Sequence of chain 1.C:
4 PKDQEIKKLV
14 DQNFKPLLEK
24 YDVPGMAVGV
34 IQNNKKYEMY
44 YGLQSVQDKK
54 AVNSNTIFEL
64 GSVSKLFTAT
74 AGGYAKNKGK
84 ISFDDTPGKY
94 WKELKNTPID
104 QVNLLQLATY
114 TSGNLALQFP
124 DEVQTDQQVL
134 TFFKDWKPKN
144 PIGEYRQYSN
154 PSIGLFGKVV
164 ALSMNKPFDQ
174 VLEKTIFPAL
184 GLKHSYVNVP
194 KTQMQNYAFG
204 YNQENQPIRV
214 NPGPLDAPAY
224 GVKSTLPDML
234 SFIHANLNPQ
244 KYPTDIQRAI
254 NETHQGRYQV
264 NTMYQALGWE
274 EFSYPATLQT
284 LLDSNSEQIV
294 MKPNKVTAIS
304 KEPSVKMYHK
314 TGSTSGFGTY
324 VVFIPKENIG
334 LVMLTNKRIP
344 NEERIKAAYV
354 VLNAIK

Binding-site contacts:
Ligand atom N10 contacts residue SER316 of chain 1.C at 3.2 Å (h-bond).
Ligand atom C12 contacts residue TYR223 of chain 1.C at 3.9 Å (hydrophobic).
Ligand atom O18 contacts residue ASN153 of chain 1.C at 2.8 Å (h-bond).
Ligand atom C16 contacts residue SER318 of chain 1.C at 3.3 Å.
Ligand atom C7 contacts residue SER65 of chain 1.C at 2.4 Å.
Ligand atom C19 contacts residue ARG341 of chain 1.C at 3.4 Å.
Ligand atom N6 contacts residue ARG341 of chain 1.C at 2.9 Å (salt-bridge).
Ligand atom B1 contacts residue SER65 of chain 1.C at 1.4 Å.
Ligand atom C8 contacts residue LEU120 of chain 1.C at 4.0 Å (hydrophobic).
Ligand atom O22 contacts residue ARG341 of chain 1.C at 3.3 Å (salt-bridge).
Ligand atom N5 contacts residue SER316 of chain 1.C at 4.0 Å.
Ligand atom C15 contacts residue SER318 of chain 1.C at 3.7 Å.
Ligand atom C14 contacts residue THR317 of chain 1.C at 3.5 Å.
Ligand atom O1 contacts residue SER316 of chain 1.C at 2.8 Å (h-bond).
Ligand atom C13 contacts residue SER316 of chain 1.C at 3.6 Å.
Ligand atom C15 contacts residue THR317 of chain 1.C at 3.7 Å.
Ligand atom N10 contacts residue SER65 of chain 1.C at 3.2 Å (h-bond).
Ligand atom O2 contacts residue TYR151 of chain 1.C at 2.6 Å (h-bond).
Ligand atom O2 contacts residue LYS313 of chain 1.C at 4.0 Å.
Ligand atom C15 contacts residue ARG341 of chain 1.C at 4.0 Å.
Ligand atom C12 contacts residue SER316 of chain 1.C at 3.5 Å.
Ligand atom B1 contacts residue LYS68 of chain 1.C at 4.1 Å.
Ligand atom C20 contacts residue LEU120 of chain 1.C at 4.0 Å (hydrophobic).
Ligand atom O1 contacts residue GLY315 of chain 1.C at 3.5 Å.
Ligand atom C14 contacts residue SER318 of chain 1.C at 4.0 Å.
Ligand atom C11 contacts residue ASN153 of chain 1.C at 3.9 Å.
Ligand atom O18 contacts residue TYR223 of chain 1.C at 3.8 Å.
Ligand atom C14 contacts residue SER316 of chain 1.C at 3.3 Å.
Ligand atom O1 contacts residue SER65 of chain 1.C at 2.4 Å (h-bond).
Ligand atom O23 contacts residue ARG341 of chain 1.C at 3.3 Å (salt-bridge).
Ligand atom C8 contacts residue SER65 of chain 1.C at 3.6 Å.
Ligand atom O2 contacts residue SER65 of chain 1.C at 2.4 Å (h-bond).
Ligand atom C13 contacts residue THR317 of chain 1.C at 3.9 Å.
Ligand atom C11 contacts residue SER316 of chain 1.C at 3.8 Å.
Ligand atom N6 contacts residue SER316 of chain 1.C at 3.8 Å.
Ligand atom C11 contacts residue TYR223 of chain 1.C at 3.9 Å (hydrophobic).
Ligand atom B1 contacts residue TYR151 of chain 1.C at 3.4 Å.
Ligand atom O18 contacts residue GLN121 of chain 1.C at 3.0 Å (h-bond).
Ligand atom C21 contacts residue ARG341 of chain 1.C at 3.2 Å.
Ligand atom C11 contacts residue GLN121 of chain 1.C at 4.0 Å.

This small molecule binds to this protein.
Small molecule (SMILES): O=C(Cc1cccs1)N[C@@H](Cn1cc(C(=O)O)nn1)B(O)O